Binding-site contacts:
Ligand atom N contacts residue GLN48 of chain 1.W at 2.9 Å (h-bond).
Ligand atom CD1 contacts residue VAL69 of chain 1.W at 3.4 Å (hydrophobic).
Ligand atom CZ contacts residue ILE37 of chain 1.W at 3.4 Å (hydrophobic).
Ligand atom CD2 contacts residue LEU30 of chain 1.W at 3.6 Å (hydrophobic).
Ligand atom CZ2 contacts residue GLY34 of chain 1.W at 3.6 Å.
Ligand atom CD1 contacts residue GLN48 of chain 1.W at 3.3 Å.
Ligand atom CD1 contacts residue LEU30 of chain 1.W at 3.8 Å (hydrophobic).
Ligand atom CA contacts residue GLN48 of chain 1.W at 3.3 Å.
Ligand atom CB contacts residue GLN48 of chain 1.W at 3.8 Å.
Ligand atom CB contacts residue GLN48 of chain 1.W at 3.4 Å.
Ligand atom NE1 contacts residue GLY34 of chain 1.W at 3.3 Å.
Ligand atom CA contacts residue HIS72 of chain 1.W at 3.6 Å.
Ligand atom CZ2 contacts residue LEU30 of chain 1.W at 3.5 Å (hydrophobic).
Ligand atom CA contacts residue LEU30 of chain 1.W at 3.8 Å (hydrophobic).
Ligand atom N contacts residue HIS72 of chain 1.W at 3.7 Å.
Ligand atom CE1 contacts residue ILE37 of chain 1.W at 3.7 Å (hydrophobic).
Ligand atom CE2 contacts residue GLY34 of chain 1.W at 3.7 Å.
Ligand atom CD2 contacts residue HIS49 of chain 1.W at 3.6 Å.
Ligand atom O contacts residue TYR76 of chain 1.W at 2.8 Å (h-bond).
Ligand atom CE2 contacts residue GLY34 of chain 1.W at 3.4 Å.
Ligand atom C contacts residue TYR76 of chain 1.W at 3.7 Å (hydrophobic).
Ligand atom O contacts residue GLN48 of chain 1.W at 3.8 Å.
Ligand atom CA contacts residue GLN48 of chain 1.W at 3.6 Å.
Ligand atom CD1 contacts residue GLY34 of chain 1.W at 3.8 Å.
Ligand atom CE3 contacts residue VAL69 of chain 1.W at 3.8 Å (hydrophobic).
Ligand atom O contacts residue LYS27 of chain 1.W at 3.7 Å.
Ligand atom CZ2 contacts residue LEU33 of chain 1.W at 3.8 Å (hydrophobic).
Ligand atom CE2 contacts residue LEU30 of chain 1.W at 3.4 Å (hydrophobic).
Ligand atom C contacts residue TYR76 of chain 1.W at 3.8 Å (hydrophobic).
Ligand atom O contacts residue TYR76 of chain 1.W at 3.5 Å (h-bond).
Ligand atom CD1 contacts residue ILE75 of chain 1.W at 3.1 Å (hydrophobic).
Ligand atom CB contacts residue VAL69 of chain 1.W at 3.5 Å (hydrophobic).
Ligand atom CH2 contacts residue LEU33 of chain 1.W at 3.6 Å (hydrophobic).
Ligand atom NE1 contacts residue LEU30 of chain 1.W at 2.6 Å (h-bond).
Ligand atom CD2 contacts residue MET38 of chain 1.W at 3.2 Å (hydrophobic).
Ligand atom CE2 contacts residue HIS49 of chain 1.W at 3.7 Å.
Ligand atom C contacts residue GLN48 of chain 1.W at 3.5 Å.
Ligand atom CE2 contacts residue MET38 of chain 1.W at 3.3 Å (hydrophobic).
Ligand atom CZ3 contacts residue VAL69 of chain 1.W at 3.8 Å (hydrophobic).
Ligand atom CA contacts residue TYR76 of chain 1.W at 3.6 Å (hydrophobic).

Sequence of chain 1.W:
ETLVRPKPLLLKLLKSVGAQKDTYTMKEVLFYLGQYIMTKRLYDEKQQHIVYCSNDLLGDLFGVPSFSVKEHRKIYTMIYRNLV

This protein binds this small molecule.
Small molecule (SMILES): CC(=O)N[C@H](C(=O)N[C@@H](CO)C(=O)N[C@@H](Cc1ccccc1)C(=O)N[C@@H](C)C(=O)N[C@@H](CCC(=O)O)C(=O)N[C@@H](Cc1ccc(O)cc1)C(=O)N[C@@H](CC1=CN=C2C=CC=CC12)C(=O)N[C@H]1CCCCNC(=S)SC[C@@H](C(N)=O)NC(=O)[C@H](CO)NC(=O)[C@H](CC(C)C)NC(=O)[C@H](CC(C)C)NC1=O)[C@@H](C)O